Sequence of chain 1.A:
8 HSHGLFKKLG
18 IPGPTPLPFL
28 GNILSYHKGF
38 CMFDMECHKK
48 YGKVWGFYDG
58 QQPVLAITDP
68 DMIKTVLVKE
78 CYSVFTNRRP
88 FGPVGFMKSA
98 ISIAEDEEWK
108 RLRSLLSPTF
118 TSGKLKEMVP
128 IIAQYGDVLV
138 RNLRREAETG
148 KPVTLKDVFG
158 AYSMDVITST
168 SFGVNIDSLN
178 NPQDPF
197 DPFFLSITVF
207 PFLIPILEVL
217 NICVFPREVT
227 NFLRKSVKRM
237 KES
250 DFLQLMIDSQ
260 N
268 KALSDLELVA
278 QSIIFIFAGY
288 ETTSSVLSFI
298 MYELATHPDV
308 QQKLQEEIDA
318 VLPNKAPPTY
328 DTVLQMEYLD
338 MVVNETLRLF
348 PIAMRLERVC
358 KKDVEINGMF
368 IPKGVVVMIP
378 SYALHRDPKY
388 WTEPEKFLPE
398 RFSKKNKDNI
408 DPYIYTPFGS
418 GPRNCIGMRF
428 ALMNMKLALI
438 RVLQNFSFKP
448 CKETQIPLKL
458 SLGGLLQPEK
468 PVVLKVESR

Binding-site contacts:
Ligand atom C02 contacts residue ILE349 of chain 1.A at 3.6 Å (hydrophobic).
Ligand atom C01 contacts residue ILE349 of chain 1.A at 3.4 Å (hydrophobic).
Ligand atom C04 contacts residue PHE284 of chain 1.A at 3.5 Å (hydrophobic).
Ligand atom C30 contacts residue PHE284 of chain 1.A at 3.5 Å (hydrophobic).
Ligand atom C18 contacts residue PHE221 of chain 1.A at 3.7 Å (hydrophobic).
Ligand atom O05 contacts residue ILE349 of chain 1.A at 3.4 Å (h-bond).
Ligand atom N23 contacts residue ILE281 of chain 1.A at 4.1 Å.
Ligand atom C36 contacts residue HEM1 of chain 1.B at 3.5 Å.
Ligand atom C28 contacts residue THR289 of chain 1.A at 3.5 Å.
Ligand atom C28 contacts residue HEM1 of chain 1.B at 3.2 Å.
Ligand atom C26 contacts residue ALA285 of chain 1.A at 3.6 Å (hydrophobic).
Ligand atom C03 contacts residue ILE349 of chain 1.A at 3.6 Å (hydrophobic).
Ligand atom C26 contacts residue HEM1 of chain 1.B at 3.1 Å.
Ligand atom C35 contacts residue HEM1 of chain 1.B at 3.0 Å.
Ligand atom C21 contacts residue ILE281 of chain 1.A at 3.8 Å (hydrophobic).
Ligand atom C25 contacts residue ALA285 of chain 1.A at 3.7 Å (hydrophobic).
Ligand atom C20 contacts residue ILE281 of chain 1.A at 3.7 Å (hydrophobic).
Ligand atom C24 contacts residue PHE284 of chain 1.A at 3.9 Å (hydrophobic).
Ligand atom C13 contacts residue ILE281 of chain 1.A at 4.0 Å (hydrophobic).
Ligand atom C34 contacts residue SER99 of chain 1.A at 3.6 Å.
Ligand atom C18 contacts residue ILE280 of chain 1.A at 3.6 Å (hydrophobic).
Ligand atom C34 contacts residue HEM1 of chain 1.B at 4.0 Å.
Ligand atom C24 contacts residue ILE281 of chain 1.A at 4.0 Å (hydrophobic).
Ligand atom O22 contacts residue ILE281 of chain 1.A at 4.0 Å.
Ligand atom C34 contacts residue ARG85 of chain 1.A at 3.7 Å.
Ligand atom C19 contacts residue ILE280 of chain 1.A at 4.0 Å (hydrophobic).
Ligand atom C16 contacts residue PHE284 of chain 1.A at 3.5 Å (hydrophobic).
Ligand atom O22 contacts residue SER99 of chain 1.A at 2.7 Å (h-bond).
Ligand atom C03 contacts residue LEU463 of chain 1.A at 4.0 Å (hydrophobic).
Ligand atom N23 contacts residue PHE284 of chain 1.A at 3.5 Å.
Ligand atom C20 contacts residue PHE221 of chain 1.A at 3.5 Å (hydrophobic).
Ligand atom C19 contacts residue MET94 of chain 1.A at 3.6 Å (hydrophobic).
Ligand atom C24 contacts residue ALA285 of chain 1.A at 3.8 Å (hydrophobic).
Ligand atom N27 contacts residue HEM1 of chain 1.B at 2.4 Å.
Ligand atom C19 contacts residue PHE221 of chain 1.A at 3.4 Å (hydrophobic).
Ligand atom C03 contacts residue LEU462 of chain 1.A at 3.3 Å (hydrophobic).
Ligand atom C17 contacts residue PHE284 of chain 1.A at 3.9 Å (hydrophobic).
Ligand atom C12 contacts residue PHE88 of chain 1.A at 4.1 Å (hydrophobic).
Ligand atom C29 contacts residue THR289 of chain 1.A at 3.5 Å.
Ligand atom C21 contacts residue SER99 of chain 1.A at 3.6 Å.

The small molecule below binds the protein below.
Small molecule (SMILES): CC(C)(C)OC(=O)N[C@H](CSC[C@@H](Nc1ccccc1)C(=O)NCc1cccnc1)Cc1ccccc1